A small-molecule ligand and the protein it binds are described below.
Small molecule (SMILES): COc1ccc(C[C@H](NC(=O)[C@H](C)NC(=O)C2=CC3=CCC=CC3=C2C)C(=O)N[C@@H](Cc2ccccc2)[C@@H](O)[C@H](C)CO)cc1

Sequence of chain 1.Z:
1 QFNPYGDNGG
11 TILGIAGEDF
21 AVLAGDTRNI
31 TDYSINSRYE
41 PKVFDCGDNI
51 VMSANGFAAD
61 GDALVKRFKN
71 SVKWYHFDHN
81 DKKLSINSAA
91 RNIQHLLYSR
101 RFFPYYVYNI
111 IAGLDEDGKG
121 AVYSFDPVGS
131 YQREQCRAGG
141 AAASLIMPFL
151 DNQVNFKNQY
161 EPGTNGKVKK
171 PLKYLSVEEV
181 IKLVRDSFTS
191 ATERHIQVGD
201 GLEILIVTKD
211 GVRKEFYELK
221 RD

Binding-site contacts:
Ligand atom C1 contacts residue MET45 of chain 1.Y at 3.6 Å (hydrophobic).
Ligand atom O61 contacts residue ALA22 of chain 1.Y at 3.4 Å.
Ligand atom C6 contacts residue LYS33 of chain 1.Y at 3.4 Å.
Ligand atom O13 contacts residue MES1 of chain 1.RA at 3.0 Å.
Ligand atom C12 contacts residue MES1 of chain 1.RA at 3.0 Å.
Ligand atom C7 contacts residue THR1 of chain 1.Y at 2.7 Å.
Ligand atom C2 contacts residue MET45 of chain 1.Y at 3.6 Å (hydrophobic).
Ligand atom O21 contacts residue GLY47 of chain 1.Y at 3.5 Å (h-bond).
Ligand atom C59 contacts residue VAL128 of chain 1.Z at 3.6 Å (hydrophobic).
Ligand atom C51 contacts residue TYR108 of chain 1.Z at 3.4 Å (hydrophobic).
Ligand atom C9 contacts residue THR1 of chain 1.Y at 1.4 Å.
Ligand atom C10 contacts residue THR1 of chain 1.Y at 1.5 Å.
Ligand atom C11 contacts residue TYR169 of chain 1.Y at 3.0 Å (hydrophobic).
Ligand atom C8 contacts residue LYS33 of chain 1.Y at 3.6 Å.
Ligand atom C11 contacts residue THR1 of chain 1.Y at 2.5 Å.
Ligand atom O21 contacts residue MES1 of chain 1.RA at 2.8 Å (h-bond).
Ligand atom O13 contacts residue THR1 of chain 1.Y at 3.6 Å (h-bond).
Ligand atom O13 contacts residue THR21 of chain 1.Y at 3.3 Å (h-bond).
Ligand atom O61 contacts residue TYR108 of chain 1.Z at 3.6 Å (h-bond).
Ligand atom O49 contacts residue ALA20 of chain 1.Y at 3.3 Å.
Ligand atom C10 contacts residue TYR169 of chain 1.Y at 3.4 Å (hydrophobic).
Ligand atom C2 contacts residue LYS33 of chain 1.Y at 3.6 Å.
Ligand atom C59 contacts residue ASP126 of chain 1.Z at 3.1 Å.
Ligand atom C12 contacts residue SER130 of chain 1.Y at 3.6 Å.
Ligand atom C27 contacts residue THR21 of chain 1.Y at 3.6 Å.
Ligand atom C5 contacts residue LYS33 of chain 1.Y at 3.5 Å.
Ligand atom C42 contacts residue GLY47 of chain 1.Y at 3.3 Å.
Ligand atom C1 contacts residue LYS33 of chain 1.Y at 3.6 Å.
Ligand atom C24 contacts residue GLY47 of chain 1.Y at 3.3 Å.
Ligand atom C8 contacts residue THR1 of chain 1.Y at 2.3 Å.
Ligand atom O21 contacts residue THR1 of chain 1.Y at 2.2 Å (h-bond).
Ligand atom N25 contacts residue THR21 of chain 1.Y at 3.1 Å (h-bond).
Ligand atom O39 contacts residue ALA49 of chain 1.Y at 3.2 Å (h-bond).
Ligand atom C11 contacts residue ARG19 of chain 1.Y at 3.5 Å.
Ligand atom O49 contacts residue THR21 of chain 1.Y at 3.5 Å (h-bond).
Ligand atom N22 contacts residue GLY47 of chain 1.Y at 3.2 Å (h-bond).
Ligand atom N22 contacts residue THR1 of chain 1.Y at 3.6 Å.
Ligand atom C7 contacts residue LYS33 of chain 1.Y at 3.6 Å.
Ligand atom C3 contacts residue ALA49 of chain 1.Y at 3.6 Å (hydrophobic).
Ligand atom C12 contacts residue THR1 of chain 1.Y at 2.5 Å.

Sequence of chain 1.Y:
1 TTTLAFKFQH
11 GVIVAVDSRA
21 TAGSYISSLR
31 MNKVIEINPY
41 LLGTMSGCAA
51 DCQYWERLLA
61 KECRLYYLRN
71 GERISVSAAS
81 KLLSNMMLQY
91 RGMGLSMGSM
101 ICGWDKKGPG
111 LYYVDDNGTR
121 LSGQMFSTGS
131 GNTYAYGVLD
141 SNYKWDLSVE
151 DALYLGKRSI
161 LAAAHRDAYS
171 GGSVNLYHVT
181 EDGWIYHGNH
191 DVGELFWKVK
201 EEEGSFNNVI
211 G